The small molecule below binds the protein below.
Small molecule (SMILES): CC(=O)N[C@@H]1[C@@H](O)[C@H](O)[C@@H](CO)O[C@H]1O

Binding-site contacts:
Ligand atom O4 contacts residue ARG106 of chain 1.A at 3.8 Å.
Ligand atom C1 contacts residue TYR32 of chain 1.B at 3.5 Å (hydrophobic).
Ligand atom C7 contacts residue LEU109 of chain 1.B at 4.4 Å (hydrophobic).
Ligand atom C4 contacts residue ARG106 of chain 1.A at 3.4 Å.
Ligand atom C5 contacts residue ASN114 of chain 1.A at 3.7 Å.
Ligand atom C1 contacts residue ARG106 of chain 1.A at 4.2 Å.
Ligand atom O7 contacts residue PRO59 of chain 1.C at 4.0 Å.
Ligand atom O4 contacts residue GLN1 of chain 1.B at 4.0 Å.
Ligand atom C3 contacts residue ARG106 of chain 1.A at 3.9 Å.
Ligand atom C2 contacts residue ARG106 of chain 1.A at 3.5 Å.
Ligand atom C1 contacts residue ASN114 of chain 1.A at 1.4 Å.
Ligand atom C6 contacts residue ARG106 of chain 1.A at 3.8 Å.
Ligand atom N2 contacts residue ASN114 of chain 1.A at 2.9 Å (h-bond).
Ligand atom N2 contacts residue LEU108 of chain 1.B at 4.3 Å.
Ligand atom C7 contacts residue ASN114 of chain 1.A at 3.8 Å.
Ligand atom O5 contacts residue MET115 of chain 1.A at 3.8 Å.
Ligand atom C6 contacts residue MET115 of chain 1.A at 4.5 Å (hydrophobic).
Ligand atom C8 contacts residue GLU110 of chain 1.A at 4.5 Å.
Ligand atom C5 contacts residue TYR32 of chain 1.B at 4.4 Å (hydrophobic).
Ligand atom C8 contacts residue TYR119 of chain 1.B at 4.4 Å (hydrophobic).
Ligand atom C8 contacts residue LEU108 of chain 1.B at 3.3 Å (hydrophobic).
Ligand atom C8 contacts residue LEU109 of chain 1.B at 3.7 Å (hydrophobic).
Ligand atom C2 contacts residue ASN114 of chain 1.A at 2.5 Å.
Ligand atom O6 contacts residue ARG106 of chain 1.A at 3.5 Å (salt-bridge).
Ligand atom O7 contacts residue GLU110 of chain 1.A at 3.4 Å (salt-bridge).
Ligand atom O7 contacts residue ASN114 of chain 1.A at 4.2 Å.
Ligand atom C1 contacts residue GLU110 of chain 1.A at 4.4 Å.
Ligand atom C7 contacts residue GLU110 of chain 1.A at 4.0 Å.
Ligand atom O7 contacts residue ARG106 of chain 1.A at 4.0 Å.
Ligand atom O3 contacts residue ARG106 of chain 1.A at 4.0 Å.
Ligand atom C7 contacts residue LEU108 of chain 1.B at 4.3 Å (hydrophobic).
Ligand atom C2 contacts residue TYR32 of chain 1.B at 4.5 Å (hydrophobic).
Ligand atom C3 contacts residue ASN114 of chain 1.A at 3.8 Å.
Ligand atom C5 contacts residue ARG106 of chain 1.A at 4.0 Å.
Ligand atom C6 contacts residue GLN119 of chain 1.A at 3.8 Å.
Ligand atom O5 contacts residue ARG106 of chain 1.A at 3.8 Å.
Ligand atom O5 contacts residue ASN114 of chain 1.A at 2.4 Å (h-bond).
Ligand atom O5 contacts residue TYR32 of chain 1.B at 4.2 Å.
Ligand atom C4 contacts residue ASN114 of chain 1.A at 4.2 Å.

Sequence of chain 1.A:
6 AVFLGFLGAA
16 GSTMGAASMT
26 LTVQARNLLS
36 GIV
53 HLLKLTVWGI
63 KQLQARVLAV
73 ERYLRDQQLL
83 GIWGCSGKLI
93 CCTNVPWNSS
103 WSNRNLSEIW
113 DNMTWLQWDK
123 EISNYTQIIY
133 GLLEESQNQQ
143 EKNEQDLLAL

Sequence of chain 1.B:
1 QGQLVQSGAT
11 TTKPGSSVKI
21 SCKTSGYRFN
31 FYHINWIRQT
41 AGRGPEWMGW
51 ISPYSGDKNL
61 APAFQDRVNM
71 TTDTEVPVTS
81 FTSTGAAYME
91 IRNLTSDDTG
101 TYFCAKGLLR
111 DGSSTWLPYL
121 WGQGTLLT

Sequence of chain 1.C:
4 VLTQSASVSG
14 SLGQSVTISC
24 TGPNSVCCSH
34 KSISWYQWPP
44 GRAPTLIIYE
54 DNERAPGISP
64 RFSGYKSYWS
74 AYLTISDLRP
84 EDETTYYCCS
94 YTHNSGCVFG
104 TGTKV